A protein and the small-molecule ligand that binds it are described below.
Small molecule (SMILES): O=C(O)[C@@H]1CCCN(c2nc3ccccc3n3cccc23)C1

Binding-site contacts:
Ligand atom C4 contacts residue ASN326 of chain 1.A at 3.6 Å.
Ligand atom C4 contacts residue LEU221 of chain 1.A at 4.1 Å (hydrophobic).
Ligand atom C8 contacts residue TYR280 of chain 1.A at 3.6 Å (hydrophobic).
Ligand atom N2 contacts residue LEU334 of chain 1.A at 4.1 Å.
Ligand atom C3 contacts residue ARG220 of chain 1.A at 3.7 Å.
Ligand atom N1 contacts residue TYR280 of chain 1.A at 3.4 Å.
Ligand atom C6 contacts residue TYR280 of chain 1.A at 4.2 Å (hydrophobic).
Ligand atom C8 contacts residue ARG220 of chain 1.A at 4.0 Å.
Ligand atom O2 contacts residue SER222 of chain 1.A at 4.1 Å.
Ligand atom C5 contacts residue TYR280 of chain 1.A at 3.7 Å (hydrophobic).
Ligand atom C10 contacts residue HIS281 of chain 1.A at 4.1 Å.
Ligand atom C13 contacts residue ARG146 of chain 1.A at 4.2 Å.
Ligand atom C1 contacts residue PHE332 of chain 1.A at 3.5 Å (hydrophobic).
Ligand atom C12 contacts residue TYR280 of chain 1.A at 4.0 Å (hydrophobic).
Ligand atom C2 contacts residue ARG220 of chain 1.A at 3.8 Å.
Ligand atom C2 contacts residue ASN326 of chain 1.A at 3.8 Å.
Ligand atom C6 contacts residue ARG220 of chain 1.A at 3.8 Å.
Ligand atom C2 contacts residue PHE332 of chain 1.A at 3.5 Å (hydrophobic).
Ligand atom N2 contacts residue TYR280 of chain 1.A at 4.1 Å.
Ligand atom C4 contacts residue TYR280 of chain 1.A at 4.2 Å (hydrophobic).
Ligand atom O1 contacts residue ARG220 of chain 1.A at 3.4 Å (salt-bridge).
Ligand atom C16 contacts residue TYR280 of chain 1.A at 3.3 Å (hydrophobic).
Ligand atom C17 contacts residue ARG220 of chain 1.A at 4.0 Å.
Ligand atom N3 contacts residue ARG220 of chain 1.A at 4.2 Å.
Ligand atom C7 contacts residue ARG220 of chain 1.A at 3.8 Å.
Ligand atom N2 contacts residue ARG220 of chain 1.A at 4.1 Å.
Ligand atom C1 contacts residue LEU334 of chain 1.A at 3.5 Å (hydrophobic).
Ligand atom C3 contacts residue LEU221 of chain 1.A at 4.3 Å (hydrophobic).
Ligand atom C11 contacts residue LEU334 of chain 1.A at 4.0 Å (hydrophobic).
Ligand atom C5 contacts residue ARG220 of chain 1.A at 3.8 Å.
Ligand atom C4 contacts residue ARG220 of chain 1.A at 3.6 Å.
Ligand atom O2 contacts residue ARG220 of chain 1.A at 4.2 Å.
Ligand atom C9 contacts residue TYR280 of chain 1.A at 4.2 Å (hydrophobic).
Ligand atom C1 contacts residue ARG220 of chain 1.A at 4.1 Å.
Ligand atom N3 contacts residue TYR280 of chain 1.A at 3.5 Å.
Ligand atom C3 contacts residue ASN326 of chain 1.A at 3.3 Å.
Ligand atom C6 contacts residue LEU334 of chain 1.A at 3.9 Å (hydrophobic).
Ligand atom C2 contacts residue LEU334 of chain 1.A at 4.1 Å (hydrophobic).
Ligand atom N1 contacts residue ARG220 of chain 1.A at 3.7 Å.
Ligand atom C7 contacts residue TYR280 of chain 1.A at 3.3 Å (hydrophobic).

Sequence of chain 1.A:
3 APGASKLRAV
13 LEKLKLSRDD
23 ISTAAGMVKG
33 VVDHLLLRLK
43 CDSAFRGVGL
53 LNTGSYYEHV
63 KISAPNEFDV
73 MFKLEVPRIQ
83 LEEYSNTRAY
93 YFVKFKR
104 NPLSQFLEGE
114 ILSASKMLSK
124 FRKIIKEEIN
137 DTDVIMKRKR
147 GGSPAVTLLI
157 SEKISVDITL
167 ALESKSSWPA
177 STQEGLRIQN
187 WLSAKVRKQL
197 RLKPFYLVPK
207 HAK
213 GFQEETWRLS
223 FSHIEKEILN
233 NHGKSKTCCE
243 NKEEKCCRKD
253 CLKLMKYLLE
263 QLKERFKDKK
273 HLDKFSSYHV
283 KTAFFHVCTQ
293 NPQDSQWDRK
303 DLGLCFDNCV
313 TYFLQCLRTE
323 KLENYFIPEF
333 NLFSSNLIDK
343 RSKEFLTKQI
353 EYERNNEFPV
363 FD